Binding-site contacts:
Ligand atom CG contacts residue ARG203 of chain 1.A at 4.2 Å.
Ligand atom O contacts residue HIS231 of chain 1.A at 3.2 Å.
Ligand atom N contacts residue 4BR1 of chain 1.G at 1.7 Å.
Ligand atom CB contacts residue ALA113 of chain 1.A at 4.1 Å (hydrophobic).
Ligand atom CG contacts residue LEN1 of chain 1.I at 3.8 Å.
Ligand atom CA contacts residue ZN1 of chain 1.B at 4.0 Å.
Ligand atom N contacts residue ALA113 of chain 1.A at 2.9 Å (h-bond).
Ligand atom CB contacts residue 4BR1 of chain 1.G at 4.0 Å.
Ligand atom CB contacts residue LEN1 of chain 1.I at 3.0 Å.
Ligand atom CD1 contacts residue ARG203 of chain 1.A at 3.8 Å.
Ligand atom O contacts residue 4BR1 of chain 1.G at 3.8 Å.
Ligand atom CG contacts residue LEU202 of chain 1.A at 3.8 Å (hydrophobic).
Ligand atom N contacts residue ZN1 of chain 1.B at 4.0 Å.
Ligand atom O contacts residue GLU166 of chain 1.A at 4.2 Å.
Ligand atom O contacts residue LEN1 of chain 1.I at 2.3 Å (h-bond).
Ligand atom CD2 contacts residue LEU133 of chain 1.A at 4.0 Å (hydrophobic).
Ligand atom CB contacts residue GLU143 of chain 1.A at 3.5 Å.
Ligand atom CA contacts residue ASN112 of chain 1.A at 4.0 Å.
Ligand atom CA contacts residue HIS142 of chain 1.A at 3.7 Å.
Ligand atom CD2 contacts residue LEU202 of chain 1.A at 3.4 Å (hydrophobic).
Ligand atom N contacts residue HIS142 of chain 1.A at 4.3 Å.
Ligand atom CB contacts residue ASN112 of chain 1.A at 3.6 Å.
Ligand atom CD1 contacts residue ILE188 of chain 1.A at 4.1 Å (hydrophobic).
Ligand atom CA contacts residue LEN1 of chain 1.I at 2.4 Å.
Ligand atom CD1 contacts residue HIS142 of chain 1.A at 3.9 Å.
Ligand atom CA contacts residue ALA113 of chain 1.A at 4.1 Å (hydrophobic).
Ligand atom CA contacts residue GLU143 of chain 1.A at 3.7 Å.
Ligand atom C contacts residue ARG203 of chain 1.A at 3.9 Å.
Ligand atom CA contacts residue 4BR1 of chain 1.G at 2.8 Å.
Ligand atom C contacts residue 4BR1 of chain 1.G at 3.2 Å.
Ligand atom CD2 contacts residue VAL139 of chain 1.A at 4.1 Å (hydrophobic).
Ligand atom N contacts residue ASN112 of chain 1.A at 3.4 Å (h-bond).
Ligand atom N contacts residue GLU143 of chain 1.A at 3.4 Å (salt-bridge).
Ligand atom C contacts residue LEN1 of chain 1.I at 1.3 Å.
Ligand atom O contacts residue ARG203 of chain 1.A at 2.9 Å (salt-bridge).
Ligand atom N contacts residue LEN1 of chain 1.I at 2.7 Å (h-bond).
Ligand atom CD1 contacts residue GLU143 of chain 1.A at 4.2 Å.
Ligand atom O contacts residue HIS142 of chain 1.A at 4.4 Å.
Ligand atom C contacts residue HIS231 of chain 1.A at 3.6 Å.
Ligand atom C contacts residue ASN112 of chain 1.A at 4.1 Å.

The small molecule below binds the protein below.
Small molecule (SMILES): CC(C)C[C@H](N)C(=O)O

Sequence of chain 1.A:
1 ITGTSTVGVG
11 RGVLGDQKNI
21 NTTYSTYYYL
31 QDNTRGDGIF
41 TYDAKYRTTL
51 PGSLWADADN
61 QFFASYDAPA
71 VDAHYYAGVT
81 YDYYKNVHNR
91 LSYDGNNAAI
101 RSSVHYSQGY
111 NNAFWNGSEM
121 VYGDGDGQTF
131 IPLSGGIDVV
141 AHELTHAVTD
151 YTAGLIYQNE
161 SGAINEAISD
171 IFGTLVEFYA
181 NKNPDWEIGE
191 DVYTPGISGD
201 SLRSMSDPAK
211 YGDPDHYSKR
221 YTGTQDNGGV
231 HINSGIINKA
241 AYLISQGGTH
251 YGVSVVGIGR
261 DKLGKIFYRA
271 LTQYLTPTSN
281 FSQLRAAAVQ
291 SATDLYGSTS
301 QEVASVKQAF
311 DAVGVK